Sequence of chain 2.A:
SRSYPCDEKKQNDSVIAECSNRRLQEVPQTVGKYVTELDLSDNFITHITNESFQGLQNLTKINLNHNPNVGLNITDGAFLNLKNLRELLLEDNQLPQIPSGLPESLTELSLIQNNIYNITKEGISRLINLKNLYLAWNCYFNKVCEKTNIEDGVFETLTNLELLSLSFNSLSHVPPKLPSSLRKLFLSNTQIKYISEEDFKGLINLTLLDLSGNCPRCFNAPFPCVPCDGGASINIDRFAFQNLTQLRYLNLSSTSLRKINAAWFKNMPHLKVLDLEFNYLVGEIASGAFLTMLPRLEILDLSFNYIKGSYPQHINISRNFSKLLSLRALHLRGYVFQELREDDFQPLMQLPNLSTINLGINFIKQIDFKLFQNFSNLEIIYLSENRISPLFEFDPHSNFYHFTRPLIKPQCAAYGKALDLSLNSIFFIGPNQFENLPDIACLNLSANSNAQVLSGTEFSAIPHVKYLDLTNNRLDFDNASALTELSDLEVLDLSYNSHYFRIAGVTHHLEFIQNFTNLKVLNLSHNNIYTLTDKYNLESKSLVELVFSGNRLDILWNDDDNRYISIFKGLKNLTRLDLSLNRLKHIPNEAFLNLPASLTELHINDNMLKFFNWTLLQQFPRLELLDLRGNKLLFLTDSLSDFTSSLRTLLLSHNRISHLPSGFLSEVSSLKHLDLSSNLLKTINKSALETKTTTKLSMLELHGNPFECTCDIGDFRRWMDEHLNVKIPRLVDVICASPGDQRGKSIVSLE

Binding-site contacts:
Ligand atom O5 contacts residue VAL589 of chain 2.A at 3.9 Å.
Ligand atom C7 contacts residue SER587 of chain 2.A at 3.8 Å.
Ligand atom O7 contacts residue LYS586 of chain 2.A at 4.1 Å.
Ligand atom O7 contacts residue ASN618 of chain 2.A at 4.1 Å.
Ligand atom C1 contacts residue SER587 of chain 2.A at 3.8 Å.
Ligand atom N2 contacts residue ASN618 of chain 2.A at 2.8 Å (h-bond).
Ligand atom C4 contacts residue ASN618 of chain 2.A at 4.1 Å.
Ligand atom O7 contacts residue SER587 of chain 2.A at 3.5 Å.
Ligand atom C5 contacts residue ASN618 of chain 2.A at 3.6 Å.
Ligand atom O7 contacts residue THR562 of chain 2.A at 4.0 Å.
Ligand atom C7 contacts residue LYS586 of chain 2.A at 3.5 Å.
Ligand atom C8 contacts residue LYS586 of chain 2.A at 3.3 Å.
Ligand atom O6 contacts residue VAL589 of chain 2.A at 4.1 Å.
Ligand atom N2 contacts residue LYS586 of chain 2.A at 3.9 Å.
Ligand atom C2 contacts residue ASN618 of chain 2.A at 2.3 Å.
Ligand atom O5 contacts residue ASN618 of chain 2.A at 2.4 Å (h-bond).
Ligand atom C2 contacts residue SER587 of chain 2.A at 4.0 Å.
Ligand atom C3 contacts residue ASN618 of chain 2.A at 3.7 Å.
Ligand atom O5 contacts residue SER587 of chain 2.A at 4.2 Å.
Ligand atom C7 contacts residue ASN618 of chain 2.A at 3.6 Å.
Ligand atom C1 contacts residue ASN618 of chain 2.A at 1.4 Å.
Ligand atom N2 contacts residue SER587 of chain 2.A at 4.3 Å.
Ligand atom C8 contacts residue SER587 of chain 2.A at 4.3 Å.

The small molecule below binds the protein below.
Small molecule (SMILES): CC(=O)N[C@@H]1[C@@H](O)[C@H](O)[C@@H](CO)O[C@H]1O